Binding-site contacts:
Ligand atom O2 contacts residue ARG8 of chain 1.B at 2.7 Å (salt-bridge).
Ligand atom C2 contacts residue TRP420 of chain 1.B at 3.8 Å (hydrophobic).
Ligand atom O5 contacts residue TYR41 of chain 1.B at 3.8 Å.
Ligand atom O3 contacts residue ARG33 of chain 1.B at 2.6 Å (salt-bridge).
Ligand atom O2 contacts residue HIS113 of chain 1.B at 3.1 Å (h-bond).
Ligand atom C2 contacts residue TYR6 of chain 1.B at 4.0 Å (hydrophobic).
Ligand atom C5 contacts residue TYR118 of chain 1.B at 3.2 Å (hydrophobic).
Ligand atom C1 contacts residue TYR41 of chain 1.B at 4.0 Å (hydrophobic).
Ligand atom O1 contacts residue TYR41 of chain 1.B at 3.3 Å.
Ligand atom O5 contacts residue GLU43 of chain 1.B at 3.4 Å (salt-bridge).
Ligand atom O5 contacts residue TRP420 of chain 1.B at 3.6 Å.
Ligand atom O6 contacts residue ARG109 of chain 1.B at 3.1 Å (salt-bridge).
Ligand atom O6 contacts residue GLU43 of chain 1.B at 2.8 Å (salt-bridge).
Ligand atom C3 contacts residue ARG33 of chain 1.B at 3.7 Å.
Ligand atom O2 contacts residue ASP111 of chain 1.B at 4.0 Å.
Ligand atom O5 contacts residue TYR6 of chain 1.B at 3.8 Å.
Ligand atom O3 contacts residue ASP111 of chain 1.B at 3.0 Å (salt-bridge).
Ligand atom C3 contacts residue ASP111 of chain 1.B at 3.3 Å.
Ligand atom O4 contacts residue TYR118 of chain 1.B at 3.4 Å (h-bond).
Ligand atom C3 contacts residue HIS113 of chain 1.B at 3.5 Å.
Ligand atom C2 contacts residue ASP116 of chain 1.B at 3.8 Å.
Ligand atom C2 contacts residue GLC2 of chain 1.G at 2.9 Å.
Ligand atom O2 contacts residue ASP116 of chain 1.B at 3.0 Å (salt-bridge).
Ligand atom C4 contacts residue TYR118 of chain 1.B at 3.8 Å (hydrophobic).
Ligand atom O5 contacts residue GLC2 of chain 1.G at 3.6 Å.
Ligand atom C1 contacts residue TYR6 of chain 1.B at 3.6 Å (hydrophobic).
Ligand atom O1 contacts residue GLC2 of chain 1.G at 1.7 Å.
Ligand atom O2 contacts residue ARG33 of chain 1.B at 2.8 Å (salt-bridge).
Ligand atom O2 contacts residue ARG33 of chain 1.B at 3.5 Å (salt-bridge).
Ligand atom C2 contacts residue ARG8 of chain 1.B at 3.6 Å.
Ligand atom C6 contacts residue GLU43 of chain 1.B at 3.4 Å.
Ligand atom C3 contacts residue ASP116 of chain 1.B at 3.5 Å.
Ligand atom O3 contacts residue TYR6 of chain 1.B at 3.5 Å.
Ligand atom C1 contacts residue GLC2 of chain 1.G at 2.4 Å.
Ligand atom C4 contacts residue TYR6 of chain 1.B at 3.8 Å (hydrophobic).
Ligand atom O6 contacts residue PHE106 of chain 1.B at 3.6 Å.
Ligand atom C2 contacts residue HIS113 of chain 1.B at 3.1 Å.
Ligand atom O3 contacts residue HIS113 of chain 1.B at 2.8 Å (h-bond).
Ligand atom O3 contacts residue ASP116 of chain 1.B at 3.7 Å.
Ligand atom O2 contacts residue GLC2 of chain 1.G at 1.8 Å (h-bond).

This small molecule binds to this protein.
Small molecule (SMILES): OC[C@H]1O[C@H](O[C@H]2[C@H](O)[C@@H](O)[C@H](O)O[C@@H]2CO)[C@H](O)[C@@H](O)[C@@H]1O

Sequence of chain 1.B:
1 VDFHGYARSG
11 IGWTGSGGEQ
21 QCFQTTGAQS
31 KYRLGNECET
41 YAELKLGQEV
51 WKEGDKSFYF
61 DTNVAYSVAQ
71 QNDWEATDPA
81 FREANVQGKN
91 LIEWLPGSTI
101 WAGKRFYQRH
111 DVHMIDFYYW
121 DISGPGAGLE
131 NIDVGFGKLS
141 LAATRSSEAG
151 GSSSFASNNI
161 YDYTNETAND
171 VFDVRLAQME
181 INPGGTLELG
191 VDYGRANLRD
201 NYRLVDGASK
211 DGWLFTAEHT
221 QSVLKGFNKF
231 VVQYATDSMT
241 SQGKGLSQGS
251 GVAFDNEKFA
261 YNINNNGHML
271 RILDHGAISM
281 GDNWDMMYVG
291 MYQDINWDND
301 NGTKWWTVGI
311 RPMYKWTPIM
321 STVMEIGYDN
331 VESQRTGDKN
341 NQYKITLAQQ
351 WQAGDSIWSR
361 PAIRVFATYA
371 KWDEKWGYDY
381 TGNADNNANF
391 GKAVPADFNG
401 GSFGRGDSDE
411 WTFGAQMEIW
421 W